A protein and the small-molecule ligand that binds it are described below.
Small molecule (SMILES): N[C@H](CCC(=O)N[C@@H](CS)C(=O)NCCC(=O)O)C(=O)O

Binding-site contacts:
Ligand atom OE1 contacts residue GLY186 of chain 1.A at 3.6 Å.
Ligand atom CG1 contacts residue ASN53 of chain 1.A at 3.2 Å.
Ligand atom O2 contacts residue ASP213 of chain 1.A at 4.2 Å.
Ligand atom O41 contacts residue ASP213 of chain 1.A at 3.0 Å (salt-bridge).
Ligand atom CB2 contacts residue LEU183 of chain 1.A at 3.5 Å (hydrophobic).
Ligand atom CB1 contacts residue TRP49 of chain 1.A at 3.8 Å (hydrophobic).
Ligand atom OE1 contacts residue TRP49 of chain 1.A at 3.9 Å.
Ligand atom CB1 contacts residue ASN53 of chain 1.A at 3.2 Å.
Ligand atom CG1 contacts residue LEU183 of chain 1.A at 4.2 Å (hydrophobic).
Ligand atom CA1 contacts residue ASN53 of chain 1.A at 4.0 Å.
Ligand atom O42 contacts residue ASN210 of chain 1.A at 4.1 Å.
Ligand atom C4 contacts residue ASP213 of chain 1.A at 3.8 Å.
Ligand atom CA4 contacts residue ASN209 of chain 1.A at 3.8 Å.
Ligand atom C4 contacts residue ASN209 of chain 1.A at 3.3 Å.
Ligand atom CA2 contacts residue CYS182 of chain 1.A at 4.2 Å (hydrophobic).
Ligand atom CA4 contacts residue ASP213 of chain 1.A at 3.7 Å.
Ligand atom C1 contacts residue ASN53 of chain 1.A at 4.0 Å.
Ligand atom C4 contacts residue ASN210 of chain 1.A at 3.7 Å.
Ligand atom CA2 contacts residue LEU183 of chain 1.A at 4.2 Å (hydrophobic).
Ligand atom CG1 contacts residue TRP49 of chain 1.A at 3.7 Å (hydrophobic).
Ligand atom N2 contacts residue LEU183 of chain 1.A at 3.7 Å.
Ligand atom OE1 contacts residue LEU183 of chain 1.A at 4.2 Å.
Ligand atom CB2 contacts residue CYS182 of chain 1.A at 3.6 Å (hydrophobic).
Ligand atom CD1 contacts residue TRP49 of chain 1.A at 4.1 Å (hydrophobic).
Ligand atom O42 contacts residue ASN209 of chain 1.A at 3.2 Å (h-bond).
Ligand atom SG2 contacts residue CYS182 of chain 1.A at 2.8 Å.
Ligand atom CD1 contacts residue LEU183 of chain 1.A at 3.8 Å (hydrophobic).
Ligand atom CA3 contacts residue ASN209 of chain 1.A at 4.4 Å.
Ligand atom O11 contacts residue ASN53 of chain 1.A at 4.3 Å.
Ligand atom SG2 contacts residue VAL212 of chain 1.A at 3.7 Å.
Ligand atom O2 contacts residue TYR249 of chain 1.A at 4.4 Å.
Ligand atom CB2 contacts residue LEU179 of chain 1.A at 4.5 Å (hydrophobic).
Ligand atom OE1 contacts residue CYS182 of chain 1.A at 4.2 Å.
Ligand atom O12 contacts residue ASN53 of chain 1.A at 4.4 Å.
Ligand atom O41 contacts residue ASN209 of chain 1.A at 3.6 Å.
Ligand atom O41 contacts residue ASN210 of chain 1.A at 3.0 Å.

Sequence of chain 1.A:
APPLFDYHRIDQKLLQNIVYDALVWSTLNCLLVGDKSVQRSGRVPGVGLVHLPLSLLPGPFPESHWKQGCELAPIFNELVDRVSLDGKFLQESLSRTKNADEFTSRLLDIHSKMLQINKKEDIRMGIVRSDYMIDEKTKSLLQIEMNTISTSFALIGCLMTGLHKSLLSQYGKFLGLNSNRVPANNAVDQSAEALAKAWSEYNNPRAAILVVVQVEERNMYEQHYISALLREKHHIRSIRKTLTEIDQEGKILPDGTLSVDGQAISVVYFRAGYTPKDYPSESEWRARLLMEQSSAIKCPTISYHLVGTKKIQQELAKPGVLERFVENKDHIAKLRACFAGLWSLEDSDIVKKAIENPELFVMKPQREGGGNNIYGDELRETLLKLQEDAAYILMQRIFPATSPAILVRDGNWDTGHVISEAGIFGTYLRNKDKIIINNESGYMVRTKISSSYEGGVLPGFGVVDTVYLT